This small molecule binds to this protein.
Small molecule (SMILES): CC(=O)N[C@@H]1[C@@H](O[C@@H]2O[C@H](CO)[C@H](O)[C@H](O[C@]3(C(=O)O)C[C@H](O)[C@@H](NC(C)=O)[C@H]([C@H](O)[C@H](O)CO)O3)[C@H]2O)[C@H](O)[C@@H](CO[C@]2(C(=O)O)C[C@H](O)[C@@H](NC(C)=O)[C@H]([C@H](O)[C@H](O)CO)O2)O[C@H]1O

Binding-site contacts:
Ligand atom O10 contacts residue ASN293 of chain 17.C at 4.5 Å.
Ligand atom O1A contacts residue TYR72 of chain 17.C at 4.0 Å.
Ligand atom C3 contacts residue GLY78 of chain 17.C at 4.1 Å.
Ligand atom C1 contacts residue ARG77 of chain 17.C at 3.4 Å.
Ligand atom C1 contacts residue TYR72 of chain 17.C at 4.3 Å (hydrophobic).
Ligand atom O4 contacts residue THR291 of chain 17.C at 3.9 Å.
Ligand atom C4 contacts residue HIS298 of chain 17.C at 3.9 Å.
Ligand atom C3 contacts residue ARG77 of chain 17.C at 4.3 Å.
Ligand atom O8 contacts residue TYR72 of chain 17.C at 4.0 Å.
Ligand atom O4 contacts residue TYR72 of chain 17.C at 4.0 Å.
Ligand atom C7 contacts residue TYR72 of chain 17.C at 4.3 Å (hydrophobic).
Ligand atom C6 contacts residue ASN93 of chain 17.C at 3.9 Å.
Ligand atom C11 contacts residue ASP85 of chain 17.D at 4.0 Å.
Ligand atom N5 contacts residue TYR72 of chain 17.C at 2.9 Å (h-bond).
Ligand atom C1 contacts residue GLY78 of chain 17.C at 4.0 Å.
Ligand atom O4 contacts residue HIS298 of chain 17.C at 3.1 Å (h-bond).
Ligand atom O4 contacts residue ILE79 of chain 17.C at 3.9 Å.
Ligand atom O1A contacts residue GLY78 of chain 17.C at 3.1 Å (h-bond).
Ligand atom O1B contacts residue ARG77 of chain 17.C at 3.1 Å (salt-bridge).
Ligand atom O1B contacts residue TYR72 of chain 17.C at 4.2 Å.
Ligand atom O4 contacts residue GLY78 of chain 17.C at 3.4 Å.
Ligand atom O8 contacts residue ARG77 of chain 17.C at 3.5 Å (salt-bridge).
Ligand atom C6 contacts residue TYR72 of chain 17.C at 3.7 Å (hydrophobic).
Ligand atom O1B contacts residue SER89 of chain 17.C at 4.4 Å.
Ligand atom C10 contacts residue TYR72 of chain 17.C at 4.0 Å (hydrophobic).
Ligand atom O1A contacts residue ARG77 of chain 17.C at 2.9 Å (salt-bridge).
Ligand atom C3 contacts residue GLY78 of chain 17.C at 3.8 Å.
Ligand atom C2 contacts residue GLY78 of chain 17.C at 4.0 Å.
Ligand atom C4 contacts residue GLY78 of chain 17.C at 3.5 Å.
Ligand atom C5 contacts residue TYR72 of chain 17.C at 3.5 Å (hydrophobic).
Ligand atom O3 contacts residue GLY78 of chain 17.C at 3.5 Å.
Ligand atom C4 contacts residue TYR72 of chain 17.C at 3.5 Å (hydrophobic).
Ligand atom C11 contacts residue TYR72 of chain 17.C at 4.2 Å (hydrophobic).
Ligand atom C3 contacts residue HIS298 of chain 17.C at 4.0 Å.
Ligand atom O4 contacts residue ASN80 of chain 17.C at 4.4 Å.
Ligand atom C8 contacts residue ARG77 of chain 17.C at 4.4 Å.
Ligand atom O6 contacts residue ASN93 of chain 17.C at 4.3 Å.

Sequence of chain 17.D:
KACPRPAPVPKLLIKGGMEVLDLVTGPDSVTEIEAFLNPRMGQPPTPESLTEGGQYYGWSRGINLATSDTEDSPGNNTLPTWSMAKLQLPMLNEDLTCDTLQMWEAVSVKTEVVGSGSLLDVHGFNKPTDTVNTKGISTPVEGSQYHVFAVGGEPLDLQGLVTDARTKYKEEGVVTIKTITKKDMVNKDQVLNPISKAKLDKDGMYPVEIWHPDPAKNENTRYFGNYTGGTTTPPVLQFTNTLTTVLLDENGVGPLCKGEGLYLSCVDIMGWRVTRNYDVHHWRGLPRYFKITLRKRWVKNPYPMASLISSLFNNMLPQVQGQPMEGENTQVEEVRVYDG

Sequence of chain 17.C:
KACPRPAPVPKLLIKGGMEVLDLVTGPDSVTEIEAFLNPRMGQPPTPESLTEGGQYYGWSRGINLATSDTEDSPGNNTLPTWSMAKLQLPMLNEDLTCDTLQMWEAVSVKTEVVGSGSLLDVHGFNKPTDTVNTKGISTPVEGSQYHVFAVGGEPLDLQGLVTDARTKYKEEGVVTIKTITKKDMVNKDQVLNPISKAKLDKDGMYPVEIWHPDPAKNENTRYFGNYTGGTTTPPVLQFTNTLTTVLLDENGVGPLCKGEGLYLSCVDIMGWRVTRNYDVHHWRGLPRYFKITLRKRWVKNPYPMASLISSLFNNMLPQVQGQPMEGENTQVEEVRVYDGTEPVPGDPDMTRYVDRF